Sequence of chain 1.A:
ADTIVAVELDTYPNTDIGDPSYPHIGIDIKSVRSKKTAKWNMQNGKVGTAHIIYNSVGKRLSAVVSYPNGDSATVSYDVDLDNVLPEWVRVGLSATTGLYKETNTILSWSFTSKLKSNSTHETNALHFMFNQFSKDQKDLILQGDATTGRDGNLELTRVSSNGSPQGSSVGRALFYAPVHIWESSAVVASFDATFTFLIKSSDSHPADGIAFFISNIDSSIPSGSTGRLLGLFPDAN

Binding-site contacts:
Ligand atom C4 contacts residue ARG228 of chain 1.A at 3.9 Å.
Ligand atom C4 contacts residue ASP208 of chain 1.A at 3.1 Å.
Ligand atom O6 contacts residue GLY98 of chain 1.A at 3.5 Å.
Ligand atom O6 contacts residue LEU99 of chain 1.A at 3.8 Å.
Ligand atom O5 contacts residue LEU99 of chain 1.A at 3.0 Å (h-bond).
Ligand atom O6 contacts residue ASP208 of chain 1.A at 3.0 Å (salt-bridge).
Ligand atom O4 contacts residue ASN14 of chain 1.A at 2.6 Å (h-bond).
Ligand atom O3 contacts residue ARG228 of chain 1.A at 2.9 Å (salt-bridge).
Ligand atom C6 contacts residue ASP208 of chain 1.A at 3.3 Å.
Ligand atom O2 contacts residue TYR12 of chain 1.A at 3.7 Å.
Ligand atom C3 contacts residue ARG228 of chain 1.A at 4.0 Å.
Ligand atom O4 contacts residue ASP208 of chain 1.A at 2.5 Å (salt-bridge).
Ligand atom O2 contacts residue GLY227 of chain 1.A at 3.8 Å.
Ligand atom O4 contacts residue ARG228 of chain 1.A at 3.3 Å.
Ligand atom O5 contacts residue GLY98 of chain 1.A at 4.0 Å.
Ligand atom C5 contacts residue TYR12 of chain 1.A at 3.8 Å (hydrophobic).
Ligand atom O6 contacts residue TYR100 of chain 1.A at 3.4 Å (h-bond).
Ligand atom C7 contacts residue TYR100 of chain 1.A at 3.5 Å (hydrophobic).
Ligand atom C2 contacts residue TYR12 of chain 1.A at 3.5 Å (hydrophobic).
Ligand atom C6 contacts residue ALA207 of chain 1.A at 4.1 Å (hydrophobic).
Ligand atom O3 contacts residue GLY227 of chain 1.A at 3.6 Å.
Ligand atom C1 contacts residue TYR12 of chain 1.A at 3.5 Å (hydrophobic).
Ligand atom C2 contacts residue GLY98 of chain 1.A at 4.1 Å.
Ligand atom O1 contacts residue TYR12 of chain 1.A at 3.9 Å.
Ligand atom O5 contacts residue TYR100 of chain 1.A at 3.9 Å.
Ligand atom C4 contacts residue GLY98 of chain 1.A at 4.0 Å.
Ligand atom O4 contacts residue TYR12 of chain 1.A at 3.7 Å.
Ligand atom C1 contacts residue LEU99 of chain 1.A at 3.4 Å (hydrophobic).
Ligand atom C6 contacts residue TYR12 of chain 1.A at 3.2 Å (hydrophobic).
Ligand atom C5 contacts residue ASP208 of chain 1.A at 3.9 Å.
Ligand atom O2 contacts residue LEU99 of chain 1.A at 2.8 Å (h-bond).
Ligand atom C5 contacts residue ASN14 of chain 1.A at 4.1 Å.
Ligand atom O2 contacts residue GLY98 of chain 1.A at 2.8 Å.
Ligand atom O6 contacts residue TYR12 of chain 1.A at 4.1 Å.
Ligand atom O6 contacts residue ALA207 of chain 1.A at 3.1 Å.
Ligand atom C6 contacts residue TYR100 of chain 1.A at 3.8 Å (hydrophobic).
Ligand atom C4 contacts residue ASN14 of chain 1.A at 3.8 Å.
Ligand atom O1 contacts residue TYR100 of chain 1.A at 3.5 Å.
Ligand atom C3 contacts residue ASN14 of chain 1.A at 4.1 Å.
Ligand atom C2 contacts residue LEU99 of chain 1.A at 3.7 Å (hydrophobic).

The protein below binds the small molecule below.
Small molecule (SMILES): CO[C@H]1O[C@H](CO)[C@@H](O)[C@H](O[C@H]2O[C@H](CO)[C@@H](O)[C@H](O)[C@@H]2O)[C@@H]1O